This protein binds this small molecule.
Small molecule (SMILES): CC(=O)NCCCC[C@H](NC(=O)[C@H](CC(C)C)NC(=O)[C@H](CC(C)C)NC(=O)[C@H](CCCCNC(C)=O)NC(=O)[C@H](CC(C)C)NC(=O)[C@H](CO)NC(=O)[C@H](CCCN=C(N)N)NC(=O)[C@@H](N)CCC(N)=O)C(=O)N[C@@H](CC1=NC=NC1)C(=O)N[C@@H](CC(C)C)C(=O)N[C@@H](Cc1ccc(O)cc1)C(=O)N[C@@H](CC1=NC=NC1)C(=O)NCC=O

Sequence of chain 1.B:
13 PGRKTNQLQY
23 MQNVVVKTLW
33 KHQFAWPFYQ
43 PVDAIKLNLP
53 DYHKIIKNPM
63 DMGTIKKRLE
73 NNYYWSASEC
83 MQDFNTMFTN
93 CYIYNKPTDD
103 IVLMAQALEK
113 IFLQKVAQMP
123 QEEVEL

Binding-site contacts:
Ligand atom CE1 contacts residue LYS48 of chain 1.B at 3.7 Å.
Ligand atom CD contacts residue ASN97 of chain 1.B at 3.0 Å.
Ligand atom CB contacts residue TRP38 of chain 1.B at 3.6 Å (hydrophobic).
Ligand atom CB contacts residue ASP102 of chain 1.B at 3.2 Å.
Ligand atom CD2 contacts residue LYS48 of chain 1.B at 3.5 Å.
Ligand atom CZ contacts residue THR100 of chain 1.B at 3.3 Å.
Ligand atom NE2 contacts residue LYS48 of chain 1.B at 3.7 Å.
Ligand atom O contacts residue ASP102 of chain 1.B at 2.8 Å (salt-bridge).
Ligand atom N contacts residue LEU49 of chain 1.B at 3.6 Å.
Ligand atom CD2 contacts residue MET106 of chain 1.B at 3.4 Å (hydrophobic).
Ligand atom O contacts residue LEU49 of chain 1.B at 3.0 Å.
Ligand atom CE1 contacts residue PRO39 of chain 1.B at 3.7 Å (hydrophobic).
Ligand atom OH contacts residue ASN97 of chain 1.B at 2.9 Å (h-bond).
Ligand atom O contacts residue ASP101 of chain 1.B at 3.6 Å.
Ligand atom CB contacts residue LEU49 of chain 1.B at 3.6 Å (hydrophobic).
Ligand atom O contacts residue TRP38 of chain 1.B at 3.7 Å.
Ligand atom CB contacts residue LEU49 of chain 1.B at 3.4 Å (hydrophobic).
Ligand atom NE2 contacts residue LEU49 of chain 1.B at 3.7 Å.
Ligand atom CE1 contacts residue LEU49 of chain 1.B at 3.4 Å (hydrophobic).
Ligand atom O contacts residue LEU49 of chain 1.B at 3.5 Å.
Ligand atom CA contacts residue LEU49 of chain 1.B at 3.7 Å (hydrophobic).
Ligand atom NE contacts residue THR100 of chain 1.B at 3.4 Å (h-bond).
Ligand atom NZ contacts residue ASN50 of chain 1.B at 3.4 Å (h-bond).
Ligand atom CH contacts residue ILE103 of chain 1.B at 3.5 Å (hydrophobic).
Ligand atom N contacts residue ASP102 of chain 1.B at 3.7 Å.
Ligand atom CG contacts residue LYS48 of chain 1.B at 3.5 Å.
Ligand atom CH3 contacts residue ILE103 of chain 1.B at 3.5 Å (hydrophobic).
Ligand atom CD1 contacts residue MET106 of chain 1.B at 3.5 Å (hydrophobic).
Ligand atom CG contacts residue LEU49 of chain 1.B at 3.4 Å (hydrophobic).
Ligand atom CH3 contacts residue VAL44 of chain 1.B at 3.7 Å (hydrophobic).
Ligand atom C contacts residue LEU49 of chain 1.B at 3.3 Å (hydrophobic).
Ligand atom NH2 contacts residue THR100 of chain 1.B at 2.9 Å (h-bond).
Ligand atom ND1 contacts residue LYS48 of chain 1.B at 3.6 Å (salt-bridge).
Ligand atom CH contacts residue ASN50 of chain 1.B at 3.3 Å.
Ligand atom CE contacts residue LEU51 of chain 1.B at 3.5 Å (hydrophobic).
Ligand atom ND1 contacts residue LEU49 of chain 1.B at 3.6 Å.
Ligand atom NZ contacts residue LEU49 of chain 1.B at 3.3 Å (h-bond).
Ligand atom CD contacts residue LEU49 of chain 1.B at 3.4 Å (hydrophobic).
Ligand atom OH contacts residue ASN50 of chain 1.B at 2.6 Å (h-bond).
Ligand atom CA contacts residue ASP102 of chain 1.B at 3.5 Å.